This small molecule binds to this protein.
Small molecule (SMILES): Nc1ncnc2c1ncn2[C@@H]1O[C@H](COP(=O)(O)OP(=O)(O)OP(O)(O)=S)[C@@H](O)[C@H]1O

Binding-site contacts:
Ligand atom O2G contacts residue SER423 of chain 1.E at 2.9 Å (h-bond).
Ligand atom N1 contacts residue ILE378 of chain 1.E at 3.6 Å.
Ligand atom O3B contacts residue ARG808 of chain 1.B at 3.6 Å.
Ligand atom O1B contacts residue THR420 of chain 1.E at 2.9 Å (h-bond).
Ligand atom O1A contacts residue ALA421 of chain 1.E at 3.5 Å.
Ligand atom O3A contacts residue GLY419 of chain 1.E at 3.6 Å.
Ligand atom O1B contacts residue ASP417 of chain 1.E at 3.6 Å.
Ligand atom PB contacts residue GLY419 of chain 1.E at 3.6 Å.
Ligand atom O1A contacts residue GLN424 of chain 1.E at 3.2 Å (h-bond).
Ligand atom O2' contacts residue GLU811 of chain 1.B at 3.5 Å (salt-bridge).
Ligand atom O3A contacts residue ALA421 of chain 1.E at 3.5 Å (h-bond).
Ligand atom N7 contacts residue ALA421 of chain 1.E at 3.7 Å.
Ligand atom O2B contacts residue LYS422 of chain 1.E at 3.3 Å (salt-bridge).
Ligand atom O2B contacts residue SER423 of chain 1.E at 2.7 Å (h-bond).
Ligand atom O3B contacts residue MG1 of chain 1.V at 3.5 Å.
Ligand atom C2 contacts residue SER377 of chain 1.E at 3.4 Å.
Ligand atom C6 contacts residue PHE379 of chain 1.E at 3.6 Å (hydrophobic).
Ligand atom O2A contacts residue ARG808 of chain 1.B at 2.5 Å (salt-bridge).
Ligand atom O3' contacts residue GLU811 of chain 1.B at 2.8 Å (salt-bridge).
Ligand atom O2G contacts residue GLU625 of chain 1.B at 3.7 Å.
Ligand atom O2B contacts residue MG1 of chain 1.V at 3.3 Å.
Ligand atom S1G contacts residue ARG676 of chain 1.B at 3.1 Å (salt-bridge).
Ligand atom O3B contacts residue GLY419 of chain 1.E at 3.5 Å (h-bond).
Ligand atom O1B contacts residue LYS422 of chain 1.E at 3.0 Å (salt-bridge).
Ligand atom O1B contacts residue GLY419 of chain 1.E at 3.0 Å (h-bond).
Ligand atom PG contacts residue MG1 of chain 1.V at 3.2 Å.
Ligand atom C5' contacts residue ARG808 of chain 1.B at 3.2 Å.
Ligand atom C1' contacts residue GLU811 of chain 1.B at 3.6 Å.
Ligand atom O2A contacts residue MG1 of chain 1.V at 3.7 Å.
Ligand atom N6 contacts residue PHE379 of chain 1.E at 3.1 Å (h-bond).
Ligand atom N7 contacts residue GLY419 of chain 1.E at 3.3 Å (h-bond).
Ligand atom O3G contacts residue ASN524 of chain 1.E at 2.9 Å (h-bond).
Ligand atom N1 contacts residue PHE379 of chain 1.E at 3.0 Å (h-bond).
Ligand atom O1B contacts residue ALA421 of chain 1.E at 3.6 Å (h-bond).
Ligand atom PA contacts residue ARG808 of chain 1.B at 3.5 Å.
Ligand atom O5' contacts residue ARG808 of chain 1.B at 3.6 Å (salt-bridge).
Ligand atom O2G contacts residue MG1 of chain 1.V at 1.9 Å.
Ligand atom O2G contacts residue ARG676 of chain 1.B at 3.7 Å.
Ligand atom O2' contacts residue HIS531 of chain 1.B at 3.0 Å (h-bond).
Ligand atom C8 contacts residue GLY419 of chain 1.E at 3.2 Å.

Sequence of chain 1.E:
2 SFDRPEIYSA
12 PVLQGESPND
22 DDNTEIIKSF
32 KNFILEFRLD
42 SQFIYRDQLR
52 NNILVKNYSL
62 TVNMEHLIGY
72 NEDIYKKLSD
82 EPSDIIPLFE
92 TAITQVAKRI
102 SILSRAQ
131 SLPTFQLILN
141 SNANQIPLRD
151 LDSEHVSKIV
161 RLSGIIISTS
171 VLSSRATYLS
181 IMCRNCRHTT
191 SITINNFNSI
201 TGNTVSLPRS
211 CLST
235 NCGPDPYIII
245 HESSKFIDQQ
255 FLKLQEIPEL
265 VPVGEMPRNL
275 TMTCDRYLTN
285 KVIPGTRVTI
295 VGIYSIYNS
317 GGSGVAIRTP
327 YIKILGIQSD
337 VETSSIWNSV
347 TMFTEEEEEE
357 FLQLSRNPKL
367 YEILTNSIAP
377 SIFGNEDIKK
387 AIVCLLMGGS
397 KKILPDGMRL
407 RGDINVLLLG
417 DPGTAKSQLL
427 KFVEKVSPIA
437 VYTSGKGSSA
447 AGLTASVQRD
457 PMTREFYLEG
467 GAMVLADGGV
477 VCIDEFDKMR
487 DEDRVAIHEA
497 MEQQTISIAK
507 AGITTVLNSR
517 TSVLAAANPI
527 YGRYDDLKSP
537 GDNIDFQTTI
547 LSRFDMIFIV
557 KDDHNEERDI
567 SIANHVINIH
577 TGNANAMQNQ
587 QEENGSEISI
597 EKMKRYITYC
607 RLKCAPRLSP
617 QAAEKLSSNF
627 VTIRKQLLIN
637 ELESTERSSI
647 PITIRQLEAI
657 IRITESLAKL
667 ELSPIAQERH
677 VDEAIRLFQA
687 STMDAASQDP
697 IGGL

Sequence of chain 1.B:
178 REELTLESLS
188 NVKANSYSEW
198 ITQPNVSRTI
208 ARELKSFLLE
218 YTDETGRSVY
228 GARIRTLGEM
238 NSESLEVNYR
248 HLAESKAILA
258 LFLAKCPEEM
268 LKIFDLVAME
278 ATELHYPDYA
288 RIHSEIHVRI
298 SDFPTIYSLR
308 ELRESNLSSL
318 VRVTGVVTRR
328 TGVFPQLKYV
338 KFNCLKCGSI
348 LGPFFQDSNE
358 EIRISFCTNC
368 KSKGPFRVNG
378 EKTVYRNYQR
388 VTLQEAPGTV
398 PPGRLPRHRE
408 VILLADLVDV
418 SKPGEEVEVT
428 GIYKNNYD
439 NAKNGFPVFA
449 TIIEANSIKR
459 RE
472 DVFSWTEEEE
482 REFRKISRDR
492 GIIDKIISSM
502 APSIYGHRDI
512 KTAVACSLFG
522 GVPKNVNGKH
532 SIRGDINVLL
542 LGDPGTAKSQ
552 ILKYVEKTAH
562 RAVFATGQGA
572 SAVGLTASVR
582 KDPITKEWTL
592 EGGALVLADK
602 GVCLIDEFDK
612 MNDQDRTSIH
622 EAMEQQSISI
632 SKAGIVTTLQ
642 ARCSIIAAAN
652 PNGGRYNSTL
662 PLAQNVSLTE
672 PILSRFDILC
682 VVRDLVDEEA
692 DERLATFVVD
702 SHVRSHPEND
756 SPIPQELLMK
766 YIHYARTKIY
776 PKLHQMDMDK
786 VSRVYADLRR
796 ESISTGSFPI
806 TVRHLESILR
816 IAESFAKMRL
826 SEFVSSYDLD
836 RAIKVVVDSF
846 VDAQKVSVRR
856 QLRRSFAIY